A small-molecule ligand and the protein it binds are described below.
Small molecule (SMILES): Nc1ncnc2c1ncn2[C@H]1C[C@H](O)[C@@H](COP(=O)(O)O)O1

Binding-site contacts:
Ligand atom O4' contacts residue HIS421 of chain 1.HB at 4.2 Å.
Ligand atom C5' contacts residue HIS421 of chain 1.HB at 3.7 Å.
Ligand atom C1' contacts residue PRO201 of chain 1.HB at 4.3 Å (hydrophobic).
Ligand atom C4 contacts residue PRO201 of chain 1.HB at 3.9 Å (hydrophobic).
Ligand atom C2 contacts residue VAL200 of chain 1.HB at 4.4 Å (hydrophobic).
Ligand atom N1 contacts residue VAL200 of chain 1.HB at 3.9 Å.
Ligand atom O1P contacts residue HIS419 of chain 1.HB at 4.3 Å.
Ligand atom C5 contacts residue PRO201 of chain 1.HB at 4.0 Å (hydrophobic).
Ligand atom N1 contacts residue GLY430 of chain 1.HB at 2.9 Å (h-bond).
Ligand atom C6 contacts residue VAL200 of chain 1.HB at 4.2 Å (hydrophobic).
Ligand atom N9 contacts residue PRO422 of chain 1.HB at 4.3 Å.
Ligand atom P contacts residue HIS421 of chain 1.HB at 3.6 Å.
Ligand atom C5 contacts residue PRO422 of chain 1.HB at 4.0 Å (hydrophobic).
Ligand atom N7 contacts residue SER423 of chain 1.HB at 4.0 Å.
Ligand atom O5' contacts residue PHE420 of chain 1.HB at 4.2 Å.
Ligand atom N7 contacts residue PRO201 of chain 1.HB at 4.1 Å.
Ligand atom C4 contacts residue PRO422 of chain 1.HB at 4.2 Å (hydrophobic).
Ligand atom N6 contacts residue SER423 of chain 1.HB at 3.5 Å.
Ligand atom O1P contacts residue HIS421 of chain 1.HB at 4.1 Å.
Ligand atom C8 contacts residue HIS421 of chain 1.HB at 3.8 Å.
Ligand atom N6 contacts residue GLY430 of chain 1.HB at 3.0 Å (h-bond).
Ligand atom C6 contacts residue PRO201 of chain 1.HB at 4.3 Å (hydrophobic).
Ligand atom C6 contacts residue PRO422 of chain 1.HB at 3.4 Å (hydrophobic).
Ligand atom N1 contacts residue PRO422 of chain 1.HB at 3.6 Å.
Ligand atom N9 contacts residue PRO201 of chain 1.HB at 3.8 Å.
Ligand atom C3' contacts residue PRO422 of chain 1.HB at 3.7 Å (hydrophobic).
Ligand atom C2 contacts residue GLY430 of chain 1.HB at 3.6 Å.
Ligand atom O5' contacts residue PRO422 of chain 1.HB at 3.8 Å.
Ligand atom N3 contacts residue PRO422 of chain 1.HB at 4.4 Å.
Ligand atom C2 contacts residue PRO201 of chain 1.HB at 4.2 Å (hydrophobic).
Ligand atom N6 contacts residue PRO422 of chain 1.HB at 3.2 Å (h-bond).
Ligand atom N3 contacts residue PRO201 of chain 1.HB at 4.0 Å.
Ligand atom O5' contacts residue HIS421 of chain 1.HB at 3.0 Å (h-bond).
Ligand atom C6 contacts residue SER423 of chain 1.HB at 4.2 Å.
Ligand atom N7 contacts residue HIS421 of chain 1.HB at 4.0 Å.
Ligand atom P contacts residue PHE420 of chain 1.HB at 4.2 Å.
Ligand atom N6 contacts residue PRO424 of chain 1.HB at 4.1 Å.
Ligand atom N6 contacts residue PHE429 of chain 1.HB at 4.1 Å.
Ligand atom C8 contacts residue PRO201 of chain 1.HB at 3.9 Å (hydrophobic).
Ligand atom C6 contacts residue GLY430 of chain 1.HB at 3.9 Å.

Sequence of chain 1.HB:
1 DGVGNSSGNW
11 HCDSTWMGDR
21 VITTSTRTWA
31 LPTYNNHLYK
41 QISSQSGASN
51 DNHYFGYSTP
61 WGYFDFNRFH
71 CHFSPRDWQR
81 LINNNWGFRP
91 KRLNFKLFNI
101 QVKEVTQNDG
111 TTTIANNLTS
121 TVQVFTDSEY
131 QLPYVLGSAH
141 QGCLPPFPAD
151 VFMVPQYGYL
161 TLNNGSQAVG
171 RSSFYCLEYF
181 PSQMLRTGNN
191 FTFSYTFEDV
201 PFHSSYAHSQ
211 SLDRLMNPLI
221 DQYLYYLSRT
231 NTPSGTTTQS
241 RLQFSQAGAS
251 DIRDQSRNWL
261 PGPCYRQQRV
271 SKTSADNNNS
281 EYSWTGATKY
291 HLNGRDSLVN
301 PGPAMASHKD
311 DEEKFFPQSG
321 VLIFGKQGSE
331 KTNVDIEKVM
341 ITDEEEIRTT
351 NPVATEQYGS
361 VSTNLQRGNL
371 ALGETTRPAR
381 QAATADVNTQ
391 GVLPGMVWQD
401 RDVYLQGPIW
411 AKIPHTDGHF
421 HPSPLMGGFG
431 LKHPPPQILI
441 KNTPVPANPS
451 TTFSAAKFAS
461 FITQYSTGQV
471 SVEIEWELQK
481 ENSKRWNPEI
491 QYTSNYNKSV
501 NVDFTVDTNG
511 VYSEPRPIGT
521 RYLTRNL